This protein binds this small molecule.
Small molecule (SMILES): NCCCCCCCCCCCC(=O)O

Binding-site contacts:
Ligand atom C6 contacts residue TYR192 of chain 3.A at 4.4 Å (hydrophobic).
Ligand atom C2 contacts residue TYR146 of chain 3.A at 3.9 Å (hydrophobic).
Ligand atom C7 contacts residue PHE240 of chain 3.A at 3.9 Å (hydrophobic).
Ligand atom O contacts residue VAL113 of chain 3.A at 4.0 Å.
Ligand atom C10 contacts residue TYR192 of chain 3.A at 4.3 Å (hydrophobic).
Ligand atom C1 contacts residue ILE183 of chain 3.A at 4.2 Å (hydrophobic).
Ligand atom C1 contacts residue VAL119 of chain 3.A at 4.2 Å (hydrophobic).
Ligand atom C7 contacts residue ILE95 of chain 3.A at 4.3 Å (hydrophobic).
Ligand atom C5 contacts residue PHE240 of chain 3.A at 4.1 Å (hydrophobic).
Ligand atom O contacts residue ASN194 of chain 3.A at 3.0 Å (h-bond).
Ligand atom C contacts residue TYR192 of chain 3.A at 4.2 Å (hydrophobic).
Ligand atom C2 contacts residue ILE183 of chain 3.A at 4.2 Å (hydrophobic).
Ligand atom OXT contacts residue ASN194 of chain 3.A at 4.3 Å.
Ligand atom C9 contacts residue TYR192 of chain 3.A at 4.1 Å (hydrophobic).
Ligand atom C2 contacts residue ILE95 of chain 3.A at 3.8 Å (hydrophobic).
Ligand atom C4 contacts residue ILE183 of chain 3.A at 4.2 Å (hydrophobic).
Ligand atom O contacts residue TYR192 of chain 3.A at 3.9 Å.
Ligand atom C4 contacts residue ILE95 of chain 3.A at 4.0 Å (hydrophobic).
Ligand atom C9 contacts residue PHE115 of chain 3.A at 4.1 Å (hydrophobic).
Ligand atom C3 contacts residue ILE95 of chain 3.A at 4.2 Å (hydrophobic).
Ligand atom C5 contacts residue ILE183 of chain 3.A at 4.4 Å (hydrophobic).
Ligand atom C10 contacts residue MET216 of chain 3.A at 3.6 Å (hydrophobic).
Ligand atom C8 contacts residue TYR192 of chain 3.A at 3.6 Å (hydrophobic).
Ligand atom C5 contacts residue ILE95 of chain 3.A at 3.8 Å (hydrophobic).
Ligand atom C contacts residue ASN194 of chain 3.A at 4.0 Å.
Ligand atom C9 contacts residue PHE240 of chain 3.A at 4.1 Å (hydrophobic).
Ligand atom N contacts residue TYR146 of chain 3.A at 4.1 Å.
Ligand atom CA2 contacts residue PHE115 of chain 3.A at 4.3 Å (hydrophobic).
Ligand atom O contacts residue LEU107 of chain 3.A at 4.4 Å.
Ligand atom C6 contacts residue ILE95 of chain 3.A at 4.1 Å (hydrophobic).
Ligand atom C1 contacts residue ILE219 of chain 3.A at 4.1 Å (hydrophobic).
Ligand atom N contacts residue ILE219 of chain 3.A at 4.0 Å.
Ligand atom C contacts residue TYR210 of chain 3.A at 4.1 Å (hydrophobic).
Ligand atom OXT contacts residue MET216 of chain 3.A at 4.2 Å.
Ligand atom N contacts residue MET181 of chain 3.A at 3.9 Å.
Ligand atom OXT contacts residue TYR210 of chain 3.A at 3.0 Å (h-bond).
Ligand atom C7 contacts residue TYR192 of chain 3.A at 4.4 Å (hydrophobic).
Ligand atom C7 contacts residue VAL117 of chain 3.A at 4.3 Å (hydrophobic).
Ligand atom C3 contacts residue ILE183 of chain 3.A at 3.7 Å (hydrophobic).
Ligand atom C8 contacts residue MET216 of chain 3.A at 3.9 Å (hydrophobic).

Sequence of chain 3.A:
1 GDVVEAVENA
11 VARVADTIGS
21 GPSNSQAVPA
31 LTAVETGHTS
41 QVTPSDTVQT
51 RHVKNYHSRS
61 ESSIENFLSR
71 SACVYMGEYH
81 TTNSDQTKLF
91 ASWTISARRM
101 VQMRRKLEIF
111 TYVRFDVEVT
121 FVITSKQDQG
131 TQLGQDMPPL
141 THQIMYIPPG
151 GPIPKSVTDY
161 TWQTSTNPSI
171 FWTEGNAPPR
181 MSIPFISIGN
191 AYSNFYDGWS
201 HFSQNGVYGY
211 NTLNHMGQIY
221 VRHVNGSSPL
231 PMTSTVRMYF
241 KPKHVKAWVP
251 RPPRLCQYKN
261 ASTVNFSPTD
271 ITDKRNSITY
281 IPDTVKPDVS